Sequence of chain 2.A:
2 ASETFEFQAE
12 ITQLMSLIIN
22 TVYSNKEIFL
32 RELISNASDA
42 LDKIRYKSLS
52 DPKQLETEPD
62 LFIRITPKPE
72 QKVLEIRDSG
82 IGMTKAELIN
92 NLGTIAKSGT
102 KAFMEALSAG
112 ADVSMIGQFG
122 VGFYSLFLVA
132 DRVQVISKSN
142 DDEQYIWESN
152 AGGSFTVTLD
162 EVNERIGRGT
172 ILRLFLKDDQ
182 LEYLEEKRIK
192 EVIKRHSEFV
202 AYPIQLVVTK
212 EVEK

The small molecule below binds the protein below.
Small molecule (SMILES): COC1=C2C[C@@H](C)C[C@H](OC)[C@H](O)[C@H](C)C=C(C)[C@@H](OC(N)=O)[C@@H](OC)/C=C/C=C(C)C(=O)NC(=C(C)C1=O)C2=O

Binding-site contacts:
Ligand atom CAC contacts residue ASN92 of chain 2.A at 3.1 Å.
Ligand atom OAJ contacts residue ALA41 of chain 2.A at 3.6 Å.
Ligand atom NAU contacts residue GLY121 of chain 2.A at 3.1 Å (h-bond).
Ligand atom NAI contacts residue ASP79 of chain 2.A at 3.7 Å.
Ligand atom NAI contacts residue ASN37 of chain 2.A at 3.6 Å.
Ligand atom OAX contacts residue ASN92 of chain 2.A at 2.5 Å (h-bond).
Ligand atom CAO contacts residue PHE124 of chain 2.A at 3.8 Å (hydrophobic).
Ligand atom OAK contacts residue VAL122 of chain 2.A at 3.4 Å.
Ligand atom OAN contacts residue LYS44 of chain 2.A at 3.3 Å.
Ligand atom CAC contacts residue GLU88 of chain 2.A at 3.8 Å.
Ligand atom OAL contacts residue ASP40 of chain 2.A at 3.1 Å (salt-bridge).
Ligand atom CBM contacts residue ASN92 of chain 2.A at 3.6 Å.
Ligand atom CAE contacts residue ASN37 of chain 2.A at 3.5 Å.
Ligand atom OAV contacts residue LYS44 of chain 2.A at 3.4 Å (salt-bridge).
Ligand atom OAM contacts residue LYS98 of chain 2.A at 3.3 Å (salt-bridge).
Ligand atom CAC contacts residue MET84 of chain 2.A at 3.7 Å (hydrophobic).
Ligand atom OAJ contacts residue THR171 of chain 2.A at 3.4 Å (h-bond).
Ligand atom CAB contacts residue LEU173 of chain 2.A at 3.8 Å (hydrophobic).
Ligand atom OAK contacts residue GLY123 of chain 2.A at 3.4 Å (h-bond).
Ligand atom CAB contacts residue MET84 of chain 2.A at 3.9 Å (hydrophobic).
Ligand atom OAM contacts residue GLY121 of chain 2.A at 3.9 Å.
Ligand atom CAG contacts residue ASN92 of chain 2.A at 3.3 Å.
Ligand atom CAO contacts residue LEU93 of chain 2.A at 3.8 Å (hydrophobic).
Ligand atom OAW contacts residue MET84 of chain 2.A at 3.6 Å.
Ligand atom CAH contacts residue ALA41 of chain 2.A at 3.7 Å (hydrophobic).
Ligand atom CAZ contacts residue ASP79 of chain 2.A at 3.9 Å.
Ligand atom OAK contacts residue GLY121 of chain 2.A at 3.6 Å (h-bond).
Ligand atom CBC contacts residue PHE124 of chain 2.A at 3.7 Å (hydrophobic).
Ligand atom CAA contacts residue LYS44 of chain 2.A at 3.3 Å.
Ligand atom CAB contacts residue PHE124 of chain 2.A at 3.7 Å (hydrophobic).
Ligand atom OAK contacts residue PHE124 of chain 2.A at 2.9 Å (h-bond).
Ligand atom CAF contacts residue ASN37 of chain 2.A at 3.0 Å.
Ligand atom OAY contacts residue MET84 of chain 2.A at 3.7 Å.
Ligand atom CBA contacts residue PHE124 of chain 2.A at 3.8 Å (hydrophobic).
Ligand atom CBJ contacts residue ASN92 of chain 2.A at 3.5 Å.
Ligand atom CAH contacts residue ILE82 of chain 2.A at 3.9 Å (hydrophobic).
Ligand atom OAJ contacts residue ASP79 of chain 2.A at 3.2 Å (salt-bridge).
Ligand atom CBC contacts residue GLY121 of chain 2.A at 3.7 Å.
Ligand atom CAH contacts residue LYS44 of chain 2.A at 3.5 Å.
Ligand atom CAD contacts residue TYR125 of chain 2.A at 3.8 Å (hydrophobic).